The protein below binds the small molecule below.
Small molecule (SMILES): CC(=O)N[C@H]1[C@H](O[C@H]2[C@H](O)[C@@H](NC(C)=O)CO[C@@H]2CO)O[C@H](CO)[C@@H](O[C@@H]2O[C@H](CO[C@H]3O[C@H](CO[C@H]4O[C@H](CO)[C@@H](O)[C@H](O)[C@@H]4O)[C@@H](O)[C@H](O[C@H]4O[C@H](CO)[C@@H](O)[C@H](O)[C@@H]4O)[C@@H]3O)[C@@H](O)[C@H](O[C@H]3O[C@H](CO)[C@@H](O)[C@H](O)[C@@H]3O[C@H]3O[C@H](CO)[C@@H](O)[C@H](O)[C@@H]3O[C@H]3O[C@H](CO)[C@@H](O)[C@H](O)[C@@H]3O)[C@@H]2O)[C@@H]1O

Binding-site contacts:
Ligand atom C8 contacts residue ILE501 of chain 1.B at 3.7 Å (hydrophobic).
Ligand atom O7 contacts residue PHE587 of chain 1.B at 3.5 Å.
Ligand atom C3 contacts residue SER499 of chain 1.B at 3.6 Å.
Ligand atom O4 contacts residue ASP494 of chain 1.B at 4.0 Å.
Ligand atom O6 contacts residue LEU586 of chain 1.B at 3.8 Å.
Ligand atom C2 contacts residue SER499 of chain 1.B at 3.6 Å.
Ligand atom O3 contacts residue PHE587 of chain 1.B at 3.4 Å.
Ligand atom C7 contacts residue SER499 of chain 1.B at 3.5 Å.
Ligand atom O3 contacts residue VAL496 of chain 1.B at 3.9 Å.
Ligand atom O6 contacts residue PHE587 of chain 1.B at 3.5 Å.
Ligand atom N2 contacts residue ASN481 of chain 1.B at 3.1 Å (h-bond).
Ligand atom C8 contacts residue SER499 of chain 1.B at 3.4 Å.
Ligand atom N2 contacts residue GLU46 of chain 1.B at 3.4 Å (salt-bridge).
Ligand atom C1 contacts residue GLU46 of chain 1.B at 3.5 Å.
Ligand atom O6 contacts residue GLU46 of chain 1.B at 2.9 Å (salt-bridge).
Ligand atom O7 contacts residue SER497 of chain 1.B at 3.0 Å (h-bond).
Ligand atom C1 contacts residue THR483 of chain 1.B at 3.7 Å.
Ligand atom O6 contacts residue ASP494 of chain 1.B at 3.4 Å (salt-bridge).
Ligand atom O7 contacts residue ASN481 of chain 1.B at 3.4 Å (h-bond).
Ligand atom C7 contacts residue ASN481 of chain 1.B at 3.5 Å.
Ligand atom C5 contacts residue ASN481 of chain 1.B at 3.5 Å.
Ligand atom C8 contacts residue SER497 of chain 1.B at 3.6 Å.
Ligand atom C8 contacts residue ASN47 of chain 1.B at 3.3 Å.
Ligand atom O2 contacts residue ASP494 of chain 1.B at 3.5 Å (salt-bridge).
Ligand atom C1 contacts residue ASN481 of chain 1.B at 1.4 Å.
Ligand atom C7 contacts residue ILE501 of chain 1.B at 3.8 Å (hydrophobic).
Ligand atom C2 contacts residue GLU46 of chain 1.B at 3.7 Å.
Ligand atom C2 contacts residue ASN481 of chain 1.B at 2.4 Å.
Ligand atom O2 contacts residue THR495 of chain 1.B at 3.5 Å.
Ligand atom C3 contacts residue GLU46 of chain 1.B at 3.8 Å.
Ligand atom C6 contacts residue VAL496 of chain 1.B at 3.9 Å (hydrophobic).
Ligand atom O5 contacts residue ASN481 of chain 1.B at 2.2 Å (h-bond).
Ligand atom O6 contacts residue TYR590 of chain 1.B at 3.9 Å.
Ligand atom C7 contacts residue SER497 of chain 1.B at 3.9 Å.
Ligand atom C6 contacts residue ASP494 of chain 1.B at 4.0 Å.
Ligand atom O7 contacts residue VAL496 of chain 1.B at 3.9 Å.
Ligand atom C3 contacts residue ASN481 of chain 1.B at 3.8 Å.
Ligand atom C6 contacts residue GLU46 of chain 1.B at 3.6 Å.
Ligand atom N2 contacts residue SER499 of chain 1.B at 2.7 Å (h-bond).
Ligand atom C5 contacts residue ASP494 of chain 1.B at 3.8 Å.

Sequence of chain 1.B:
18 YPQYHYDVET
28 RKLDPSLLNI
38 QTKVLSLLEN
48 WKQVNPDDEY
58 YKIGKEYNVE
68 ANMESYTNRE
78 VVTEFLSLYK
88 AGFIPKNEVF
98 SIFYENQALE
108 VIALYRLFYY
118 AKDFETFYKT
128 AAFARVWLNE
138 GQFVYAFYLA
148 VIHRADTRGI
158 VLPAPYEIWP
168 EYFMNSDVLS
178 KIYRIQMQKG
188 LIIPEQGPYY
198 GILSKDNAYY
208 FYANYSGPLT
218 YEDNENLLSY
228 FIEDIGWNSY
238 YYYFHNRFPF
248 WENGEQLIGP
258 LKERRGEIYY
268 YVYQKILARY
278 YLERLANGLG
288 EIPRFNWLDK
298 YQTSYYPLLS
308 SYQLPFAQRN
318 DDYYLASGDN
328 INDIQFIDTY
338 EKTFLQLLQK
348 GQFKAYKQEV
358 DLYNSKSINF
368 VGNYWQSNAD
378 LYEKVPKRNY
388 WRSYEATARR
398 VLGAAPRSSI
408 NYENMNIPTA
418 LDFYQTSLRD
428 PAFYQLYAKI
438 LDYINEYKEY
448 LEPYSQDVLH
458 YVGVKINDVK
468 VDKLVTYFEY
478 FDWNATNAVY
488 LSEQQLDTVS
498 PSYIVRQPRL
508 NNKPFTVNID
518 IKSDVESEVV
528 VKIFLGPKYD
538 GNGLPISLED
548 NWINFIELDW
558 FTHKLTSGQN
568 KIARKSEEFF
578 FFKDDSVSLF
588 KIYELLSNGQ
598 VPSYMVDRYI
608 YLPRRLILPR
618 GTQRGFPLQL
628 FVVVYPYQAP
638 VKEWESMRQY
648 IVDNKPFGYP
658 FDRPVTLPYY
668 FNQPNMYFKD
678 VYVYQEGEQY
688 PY